Binding-site contacts:
Ligand atom CA contacts residue LEU64 of chain 3.A at 4.2 Å (hydrophobic).
Ligand atom N contacts residue LEU64 of chain 3.A at 3.9 Å.

The protein below binds the small molecule below.
Small molecule (SMILES): NCC(=O)O

Sequence of chain 3.A:
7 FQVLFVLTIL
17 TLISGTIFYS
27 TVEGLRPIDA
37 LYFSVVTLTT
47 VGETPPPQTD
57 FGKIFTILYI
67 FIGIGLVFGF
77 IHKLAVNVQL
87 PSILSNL